Binding-site contacts:
Ligand atom C7 contacts residue ASP497 of chain 1.A at 4.0 Å.
Ligand atom C15 contacts residue LEU409 of chain 1.A at 4.3 Å (hydrophobic).
Ligand atom C15 contacts residue PHE268 of chain 1.A at 3.8 Å (hydrophobic).
Ligand atom C14 contacts residue TYR384 of chain 1.A at 3.9 Å (hydrophobic).
Ligand atom C16 contacts residue PHE268 of chain 1.A at 3.6 Å (hydrophobic).
Ligand atom O11 contacts residue HIS525 of chain 1.A at 3.7 Å.
Ligand atom C1 contacts residue MET420 of chain 1.A at 4.0 Å (hydrophobic).
Ligand atom O11 contacts residue LYS496 of chain 1.A at 4.4 Å.
Ligand atom N8 contacts residue ASP497 of chain 1.A at 3.0 Å (salt-bridge).
Ligand atom C14 contacts residue LEU409 of chain 1.A at 4.4 Å (hydrophobic).
Ligand atom C10 contacts residue HIS525 of chain 1.A at 3.5 Å.
Ligand atom C3 contacts residue SER416 of chain 1.A at 4.2 Å.
Ligand atom C2 contacts residue SER416 of chain 1.A at 3.6 Å.
Ligand atom C4 contacts residue HIS525 of chain 1.A at 4.1 Å.
Ligand atom C6 contacts residue MET420 of chain 1.A at 4.1 Å (hydrophobic).
Ligand atom C14 contacts residue PHE388 of chain 1.A at 4.3 Å (hydrophobic).
Ligand atom C7 contacts residue VAL499 of chain 1.A at 3.5 Å (hydrophobic).
Ligand atom C10 contacts residue ASP497 of chain 1.A at 3.7 Å.
Ligand atom N8 contacts residue VAL499 of chain 1.A at 3.6 Å.
Ligand atom C1 contacts residue SER416 of chain 1.A at 3.6 Å.
Ligand atom C2 contacts residue LEU418 of chain 1.A at 4.4 Å (hydrophobic).
Ligand atom C17 contacts residue HIS525 of chain 1.A at 3.6 Å.
Ligand atom C6 contacts residue HIS525 of chain 1.A at 4.2 Å.
Ligand atom C5 contacts residue MET420 of chain 1.A at 4.1 Å (hydrophobic).
Ligand atom C10 contacts residue PHE498 of chain 1.A at 4.0 Å (hydrophobic).
Ligand atom C17 contacts residue TRP526 of chain 1.A at 4.1 Å (hydrophobic).
Ligand atom O11 contacts residue PHE498 of chain 1.A at 3.1 Å (h-bond).
Ligand atom C12 contacts residue MET420 of chain 1.A at 4.2 Å (hydrophobic).
Ligand atom C7 contacts residue HIS525 of chain 1.A at 3.5 Å.
Ligand atom C2 contacts residue MET420 of chain 1.A at 3.7 Å (hydrophobic).
Ligand atom N8 contacts residue HIS525 of chain 1.A at 3.4 Å.
Ligand atom O11 contacts residue ASP497 of chain 1.A at 3.5 Å (salt-bridge).
Ligand atom C13 contacts residue MET420 of chain 1.A at 3.7 Å (hydrophobic).
Ligand atom C16 contacts residue TYR467 of chain 1.A at 3.8 Å (hydrophobic).
Ligand atom C1 contacts residue PHE498 of chain 1.A at 4.1 Å (hydrophobic).
Ligand atom N8 contacts residue PHE498 of chain 1.A at 4.3 Å.
Ligand atom C12 contacts residue TYR384 of chain 1.A at 4.4 Å (hydrophobic).
Ligand atom C10 contacts residue VAL499 of chain 1.A at 4.3 Å (hydrophobic).
Ligand atom O11 contacts residue VAL499 of chain 1.A at 4.1 Å.
Ligand atom C6 contacts residue VAL499 of chain 1.A at 4.1 Å (hydrophobic).

Sequence of chain 1.A:
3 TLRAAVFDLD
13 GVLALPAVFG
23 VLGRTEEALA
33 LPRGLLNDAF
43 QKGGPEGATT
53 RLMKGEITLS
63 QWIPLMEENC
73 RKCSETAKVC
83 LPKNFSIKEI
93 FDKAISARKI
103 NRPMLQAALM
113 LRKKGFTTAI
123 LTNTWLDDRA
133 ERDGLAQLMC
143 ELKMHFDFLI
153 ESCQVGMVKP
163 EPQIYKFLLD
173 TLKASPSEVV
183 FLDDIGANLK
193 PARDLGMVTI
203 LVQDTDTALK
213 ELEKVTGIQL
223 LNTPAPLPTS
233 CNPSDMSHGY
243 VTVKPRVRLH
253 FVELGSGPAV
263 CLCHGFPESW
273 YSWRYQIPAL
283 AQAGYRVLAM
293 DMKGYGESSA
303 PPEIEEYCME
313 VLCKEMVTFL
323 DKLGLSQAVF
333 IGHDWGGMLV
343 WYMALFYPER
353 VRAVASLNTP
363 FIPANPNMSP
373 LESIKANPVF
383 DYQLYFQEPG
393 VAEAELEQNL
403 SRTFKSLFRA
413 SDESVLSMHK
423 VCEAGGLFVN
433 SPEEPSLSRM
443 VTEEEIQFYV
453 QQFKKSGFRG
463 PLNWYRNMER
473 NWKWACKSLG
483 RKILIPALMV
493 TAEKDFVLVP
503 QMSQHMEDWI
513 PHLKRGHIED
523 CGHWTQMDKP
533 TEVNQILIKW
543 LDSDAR

A small-molecule ligand and the protein it binds are described below.
Small molecule (SMILES): CCCc1cc(C2CCCCC2)c[nH]c1=O